A small-molecule ligand and the protein it binds are described below.
Small molecule (SMILES): CC(=O)N[C@H]1[C@H](O[C@H]2[C@H](O)[C@@H](NC(C)=O)CO[C@@H]2CO)O[C@H](CO)[C@@H](O[C@@H]2O[C@H](CO[C@H]3O[C@H](CO)[C@@H](O)[C@H](O)[C@@H]3O)[C@@H](O)[C@H](O[C@H]3O[C@H](CO)[C@@H](O)[C@H](O)[C@@H]3O)[C@@H]2O)[C@@H]1O

Binding-site contacts:
Ligand atom C5 contacts residue TYR135 of chain 1.D at 3.3 Å (hydrophobic).
Ligand atom O4 contacts residue TYR28 of chain 1.J at 3.6 Å.
Ligand atom C6 contacts residue TYR28 of chain 1.J at 3.6 Å (hydrophobic).
Ligand atom C2 contacts residue TYR28 of chain 1.J at 4.2 Å (hydrophobic).
Ligand atom O4 contacts residue GLY26 of chain 1.J at 3.9 Å.
Ligand atom O6 contacts residue TYR28 of chain 1.J at 3.2 Å.
Ligand atom C2 contacts residue ASN118 of chain 1.D at 2.4 Å.
Ligand atom O4 contacts residue TYR135 of chain 1.D at 3.7 Å.
Ligand atom C4 contacts residue TYR28 of chain 1.J at 4.2 Å (hydrophobic).
Ligand atom O7 contacts residue ASN118 of chain 1.D at 3.3 Å (h-bond).
Ligand atom O7 contacts residue TYR28 of chain 1.J at 4.1 Å.
Ligand atom C6 contacts residue TYR107 of chain 1.J at 3.8 Å (hydrophobic).
Ligand atom C8 contacts residue VAL104 of chain 1.D at 3.7 Å (hydrophobic).
Ligand atom O2 contacts residue TYR28 of chain 1.J at 3.9 Å.
Ligand atom C4 contacts residue ASN118 of chain 1.D at 4.2 Å.
Ligand atom O7 contacts residue TYR135 of chain 1.D at 3.5 Å.
Ligand atom C2 contacts residue TYR135 of chain 1.D at 3.9 Å (hydrophobic).
Ligand atom O2 contacts residue TYR107 of chain 1.J at 3.4 Å.
Ligand atom O5 contacts residue TYR28 of chain 1.J at 4.2 Å.
Ligand atom C4 contacts residue TYR107 of chain 1.J at 3.4 Å (hydrophobic).
Ligand atom C3 contacts residue TYR135 of chain 1.D at 3.4 Å (hydrophobic).
Ligand atom O6 contacts residue TRP54 of chain 1.J at 4.1 Å.
Ligand atom O6 contacts residue ASP31 of chain 1.J at 4.0 Å.
Ligand atom C1 contacts residue ASN118 of chain 1.D at 1.4 Å.
Ligand atom C1 contacts residue TYR28 of chain 1.J at 4.1 Å (hydrophobic).
Ligand atom C3 contacts residue ASP31 of chain 1.J at 4.2 Å.
Ligand atom O4 contacts residue TYR107 of chain 1.J at 3.7 Å.
Ligand atom O5 contacts residue TRP54 of chain 1.J at 4.0 Å.
Ligand atom C3 contacts residue ASN118 of chain 1.D at 3.7 Å.
Ligand atom C5 contacts residue TYR107 of chain 1.J at 4.1 Å (hydrophobic).
Ligand atom O5 contacts residue TYR135 of chain 1.D at 3.4 Å.
Ligand atom C1 contacts residue TYR135 of chain 1.D at 3.0 Å (hydrophobic).
Ligand atom C4 contacts residue TYR135 of chain 1.D at 3.8 Å (hydrophobic).
Ligand atom C7 contacts residue ASN118 of chain 1.D at 3.2 Å.
Ligand atom C5 contacts residue ASN118 of chain 1.D at 3.6 Å.
Ligand atom C6 contacts residue TYR135 of chain 1.D at 3.6 Å (hydrophobic).
Ligand atom N2 contacts residue ASN118 of chain 1.D at 2.8 Å (h-bond).
Ligand atom C5 contacts residue TYR28 of chain 1.J at 3.6 Å (hydrophobic).
Ligand atom O5 contacts residue ASN118 of chain 1.D at 2.4 Å (h-bond).
Ligand atom C7 contacts residue TYR135 of chain 1.D at 4.2 Å (hydrophobic).

Sequence of chain 1.J:
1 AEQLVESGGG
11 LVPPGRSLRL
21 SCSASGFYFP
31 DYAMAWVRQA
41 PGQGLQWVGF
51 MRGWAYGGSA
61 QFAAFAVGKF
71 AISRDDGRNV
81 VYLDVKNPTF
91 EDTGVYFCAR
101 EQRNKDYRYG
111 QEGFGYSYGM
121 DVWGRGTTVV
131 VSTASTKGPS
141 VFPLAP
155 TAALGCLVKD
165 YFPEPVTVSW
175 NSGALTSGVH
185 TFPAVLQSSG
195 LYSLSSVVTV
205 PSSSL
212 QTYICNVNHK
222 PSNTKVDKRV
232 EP

Sequence of chain 1.D:
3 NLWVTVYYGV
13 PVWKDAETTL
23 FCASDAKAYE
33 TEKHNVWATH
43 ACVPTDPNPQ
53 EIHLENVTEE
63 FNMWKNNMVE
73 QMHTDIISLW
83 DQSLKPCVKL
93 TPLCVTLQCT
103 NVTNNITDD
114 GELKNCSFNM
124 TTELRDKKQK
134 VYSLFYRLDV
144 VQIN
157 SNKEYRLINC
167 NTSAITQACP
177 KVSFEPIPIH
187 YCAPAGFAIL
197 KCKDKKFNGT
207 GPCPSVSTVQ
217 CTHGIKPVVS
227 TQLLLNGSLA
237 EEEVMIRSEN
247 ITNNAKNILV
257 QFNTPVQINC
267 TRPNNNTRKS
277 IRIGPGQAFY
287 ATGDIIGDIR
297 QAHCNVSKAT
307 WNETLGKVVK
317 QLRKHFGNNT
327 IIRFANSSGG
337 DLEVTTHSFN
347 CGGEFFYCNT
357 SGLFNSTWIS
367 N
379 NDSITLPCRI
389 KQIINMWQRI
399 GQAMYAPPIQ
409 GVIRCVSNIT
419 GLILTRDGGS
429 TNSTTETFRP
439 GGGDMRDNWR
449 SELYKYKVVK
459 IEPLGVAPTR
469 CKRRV